Sequence of chain 1.M:
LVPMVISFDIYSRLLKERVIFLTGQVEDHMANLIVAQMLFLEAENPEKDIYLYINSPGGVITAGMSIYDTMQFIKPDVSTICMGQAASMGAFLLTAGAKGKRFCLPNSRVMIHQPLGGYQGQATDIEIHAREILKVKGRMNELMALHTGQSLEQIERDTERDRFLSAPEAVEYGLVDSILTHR

Sequence of chain 1.L:
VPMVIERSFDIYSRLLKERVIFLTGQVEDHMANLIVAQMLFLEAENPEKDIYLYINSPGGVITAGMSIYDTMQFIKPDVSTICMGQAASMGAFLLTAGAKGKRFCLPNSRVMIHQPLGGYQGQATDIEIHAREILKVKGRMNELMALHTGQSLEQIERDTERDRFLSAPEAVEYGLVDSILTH

A protein and the small-molecule ligand that binds it are described below.
Small molecule (SMILES): C/C=C/C=C/C=C/C(=O)N[C@@H](Cc1ccccc1)C(=O)N[C@H]1COC(=O)[C@@H]2C[C@@H](C)CN2C(=O)[C@H](C)NC(=O)[C@H](C)N(C)C(=O)[C@@H]2CCCN2C1=O

Binding-site contacts:
Ligand atom CZ contacts residue THR93 of chain 1.M at 3.5 Å.
Ligand atom N contacts residue PHE96 of chain 1.M at 3.7 Å.
Ligand atom CB contacts residue LEU203 of chain 1.L at 3.5 Å (hydrophobic).
Ligand atom N contacts residue TYR76 of chain 1.L at 2.8 Å (h-bond).
Ligand atom C6 contacts residue GLU40 of chain 1.L at 3.7 Å.
Ligand atom N contacts residue TYR76 of chain 1.L at 3.8 Å.
Ligand atom CE2 contacts residue MET106 of chain 1.L at 3.3 Å (hydrophobic).
Ligand atom C2 contacts residue TYR76 of chain 1.L at 3.7 Å (hydrophobic).
Ligand atom CB contacts residue ILE104 of chain 1.L at 3.3 Å (hydrophobic).
Ligand atom CE contacts residue GLU40 of chain 1.L at 3.2 Å.
Ligand atom CA contacts residue PHE96 of chain 1.M at 3.7 Å (hydrophobic).
Ligand atom O11 contacts residue GLU65 of chain 1.M at 3.9 Å.
Ligand atom CE2 contacts residue LEU62 of chain 1.M at 3.8 Å (hydrophobic).
Ligand atom CE contacts residue VAL42 of chain 1.L at 3.8 Å (hydrophobic).
Ligand atom CD1 contacts residue PHE96 of chain 1.M at 3.5 Å (hydrophobic).
Ligand atom O contacts residue TYR74 of chain 1.L at 3.4 Å.
Ligand atom C5 contacts residue ALA66 of chain 1.M at 3.8 Å (hydrophobic).
Ligand atom O contacts residue TYR76 of chain 1.L at 2.5 Å (h-bond).
Ligand atom C8 contacts residue GLU40 of chain 1.L at 3.4 Å.
Ligand atom CE1 contacts residue THR93 of chain 1.M at 3.8 Å.
Ligand atom CE2 contacts residue TYR76 of chain 1.L at 3.7 Å (hydrophobic).
Ligand atom C6 contacts residue LEU37 of chain 1.L at 3.8 Å (hydrophobic).
Ligand atom C contacts residue TYR74 of chain 1.L at 3.3 Å (hydrophobic).
Ligand atom C contacts residue TYR76 of chain 1.L at 3.6 Å (hydrophobic).
Ligand atom CZ contacts residue LEU128 of chain 1.L at 3.9 Å (hydrophobic).
Ligand atom O contacts residue PHE96 of chain 1.M at 3.9 Å.
Ligand atom CD contacts residue TYR76 of chain 1.L at 3.3 Å (hydrophobic).
Ligand atom CA contacts residue TYR74 of chain 1.L at 3.8 Å (hydrophobic).
Ligand atom CB contacts residue PHE96 of chain 1.M at 3.9 Å (hydrophobic).
Ligand atom CG contacts residue TYR74 of chain 1.L at 3.9 Å (hydrophobic).
Ligand atom CD2 contacts residue TYR76 of chain 1.L at 3.5 Å (hydrophobic).
Ligand atom O11 contacts residue LEU62 of chain 1.M at 3.8 Å.
Ligand atom CA contacts residue TYR74 of chain 1.L at 3.2 Å (hydrophobic).
Ligand atom C1 contacts residue TYR76 of chain 1.L at 3.4 Å (hydrophobic).
Ligand atom CE contacts residue TYR74 of chain 1.L at 3.8 Å (hydrophobic).
Ligand atom N contacts residue TYR74 of chain 1.L at 3.7 Å.
Ligand atom C8 contacts residue ARG36 of chain 1.L at 3.3 Å.
Ligand atom CB contacts residue TYR74 of chain 1.L at 3.5 Å (hydrophobic).
Ligand atom C2 contacts residue LEU62 of chain 1.M at 3.4 Å (hydrophobic).
Ligand atom C contacts residue PHE96 of chain 1.M at 3.6 Å (hydrophobic).